The small molecule below binds the protein below.
Small molecule (SMILES): C[C@]12CCc3c(ccc4cc(O)ccc34)[C@@H]1CCC2=O

Binding-site contacts:
Ligand atom C5 contacts residue VAL95 of chain 1.B at 3.7 Å (hydrophobic).
Ligand atom C19 contacts residue PRO97 of chain 1.B at 4.0 Å (hydrophobic).
Ligand atom C26 contacts residue ASP99 of chain 1.B at 4.0 Å.
Ligand atom C24 contacts residue LEU18 of chain 1.B at 4.2 Å (hydrophobic).
Ligand atom C12 contacts residue VAL84 of chain 1.B at 4.2 Å (hydrophobic).
Ligand atom O26 contacts residue TYR14 of chain 1.B at 2.6 Å (h-bond).
Ligand atom C6 contacts residue PHE116 of chain 1.B at 3.5 Å (hydrophobic).
Ligand atom C24 contacts residue SER58 of chain 1.B at 4.3 Å.
Ligand atom C3 contacts residue VAL95 of chain 1.B at 4.3 Å (hydrophobic).
Ligand atom C4 contacts residue VAL95 of chain 1.B at 4.4 Å (hydrophobic).
Ligand atom O1 contacts residue ILE121 of chain 1.B at 4.0 Å.
Ligand atom C10 contacts residue VAL84 of chain 1.B at 4.3 Å (hydrophobic).
Ligand atom C10 contacts residue PHE86 of chain 1.B at 4.2 Å (hydrophobic).
Ligand atom C27 contacts residue ASP38 of chain 1.B at 3.9 Å.
Ligand atom C27 contacts residue PHE54 of chain 1.B at 3.9 Å (hydrophobic).
Ligand atom C2 contacts residue VAL95 of chain 1.B at 4.0 Å (hydrophobic).
Ligand atom C27 contacts residue MET112 of chain 1.B at 4.1 Å (hydrophobic).
Ligand atom C2 contacts residue PHE86 of chain 1.B at 3.7 Å (hydrophobic).
Ligand atom O1 contacts residue VAL95 of chain 1.B at 4.1 Å.
Ligand atom C26 contacts residue TYR14 of chain 1.B at 3.3 Å (hydrophobic).
Ligand atom C25 contacts residue TYR55 of chain 1.B at 4.2 Å (hydrophobic).
Ligand atom O26 contacts residue ASP99 of chain 1.B at 2.8 Å (salt-bridge).
Ligand atom C3 contacts residue PHE86 of chain 1.B at 4.2 Å (hydrophobic).
Ligand atom C18 contacts residue PHE82 of chain 1.B at 3.9 Å (hydrophobic).
Ligand atom C1 contacts residue VAL95 of chain 1.B at 3.7 Å (hydrophobic).
Ligand atom C18 contacts residue PRO97 of chain 1.B at 4.0 Å (hydrophobic).
Ligand atom C26 contacts residue MET112 of chain 1.B at 4.3 Å (hydrophobic).
Ligand atom C25 contacts residue LEU18 of chain 1.B at 3.7 Å (hydrophobic).
Ligand atom C18 contacts residue ASP99 of chain 1.B at 4.3 Å.
Ligand atom C6 contacts residue ILE121 of chain 1.B at 4.3 Å (hydrophobic).
Ligand atom C11 contacts residue VAL84 of chain 1.B at 3.8 Å (hydrophobic).
Ligand atom C5 contacts residue PHE116 of chain 1.B at 3.5 Å (hydrophobic).
Ligand atom C18 contacts residue ALA114 of chain 1.B at 4.0 Å (hydrophobic).
Ligand atom C25 contacts residue TYR14 of chain 1.B at 3.4 Å (hydrophobic).
Ligand atom O1 contacts residue PHE86 of chain 1.B at 4.4 Å.
Ligand atom C19 contacts residue PHE116 of chain 1.B at 4.0 Å (hydrophobic).
Ligand atom O26 contacts residue PHE82 of chain 1.B at 4.1 Å.
Ligand atom O26 contacts residue MET112 of chain 1.B at 3.7 Å.
Ligand atom C16 contacts residue VAL84 of chain 1.B at 4.0 Å (hydrophobic).
Ligand atom C6 contacts residue VAL95 of chain 1.B at 3.7 Å (hydrophobic).

Sequence of chain 1.B:
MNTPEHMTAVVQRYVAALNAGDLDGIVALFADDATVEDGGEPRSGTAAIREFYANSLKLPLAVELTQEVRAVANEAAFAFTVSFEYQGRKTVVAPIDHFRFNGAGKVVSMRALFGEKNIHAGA